Sequence of chain 1.C:
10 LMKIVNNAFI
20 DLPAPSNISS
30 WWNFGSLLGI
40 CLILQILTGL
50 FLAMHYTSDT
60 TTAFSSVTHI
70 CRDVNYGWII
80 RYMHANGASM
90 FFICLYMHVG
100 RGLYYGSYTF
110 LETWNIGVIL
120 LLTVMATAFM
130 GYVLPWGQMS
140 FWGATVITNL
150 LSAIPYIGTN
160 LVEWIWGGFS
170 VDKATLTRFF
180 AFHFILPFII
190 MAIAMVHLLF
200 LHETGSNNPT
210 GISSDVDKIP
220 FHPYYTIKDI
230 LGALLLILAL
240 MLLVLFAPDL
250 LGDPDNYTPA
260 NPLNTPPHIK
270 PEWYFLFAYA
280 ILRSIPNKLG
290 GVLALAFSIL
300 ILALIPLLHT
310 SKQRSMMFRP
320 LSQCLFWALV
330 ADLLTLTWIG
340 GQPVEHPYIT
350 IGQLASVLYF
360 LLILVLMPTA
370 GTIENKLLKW

Binding-site contacts:
Ligand atom O23 contacts residue ASP228 of chain 1.C at 3.3 Å (salt-bridge).
Ligand atom C20 contacts residue HEM1 of chain 1.V at 4.1 Å.
Ligand atom C14 contacts residue PHE220 of chain 1.C at 4.1 Å (hydrophobic).
Ligand atom C11 contacts residue PHE18 of chain 1.C at 3.5 Å (hydrophobic).
Ligand atom C4 contacts residue GLY38 of chain 1.C at 3.7 Å.
Ligand atom C16 contacts residue HEM1 of chain 1.V at 4.0 Å.
Ligand atom C8 contacts residue GLY38 of chain 1.C at 4.1 Å.
Ligand atom C9 contacts residue ILE42 of chain 1.C at 3.8 Å (hydrophobic).
Ligand atom CL contacts residue HEM1 of chain 1.V at 4.2 Å.
Ligand atom F2 contacts residue MET194 of chain 1.C at 3.2 Å.
Ligand atom C13 contacts residue PHE220 of chain 1.C at 3.4 Å (hydrophobic).
Ligand atom C13 contacts residue PHE18 of chain 1.C at 3.9 Å (hydrophobic).
Ligand atom O23 contacts residue PHE220 of chain 1.C at 3.7 Å.
Ligand atom C17 contacts residue PHE220 of chain 1.C at 3.8 Å (hydrophobic).
Ligand atom C20 contacts residue PHE220 of chain 1.C at 4.1 Å (hydrophobic).
Ligand atom CL contacts residue SER35 of chain 1.C at 4.0 Å.
Ligand atom C18 contacts residue SER35 of chain 1.C at 3.5 Å.
Ligand atom F1 contacts residue MET190 of chain 1.C at 3.7 Å.
Ligand atom O29 contacts residue GLY38 of chain 1.C at 3.7 Å.
Ligand atom CL contacts residue PHE220 of chain 1.C at 4.1 Å.
Ligand atom C27 contacts residue SER205 of chain 1.C at 4.2 Å.
Ligand atom C19 contacts residue HEM1 of chain 1.V at 4.0 Å.
Ligand atom C15 contacts residue HEM1 of chain 1.V at 3.3 Å.
Ligand atom C19 contacts residue PHE220 of chain 1.C at 3.6 Å (hydrophobic).
Ligand atom F2 contacts residue MET190 of chain 1.C at 4.0 Å.
Ligand atom O25 contacts residue LEU200 of chain 1.C at 4.0 Å.
Ligand atom O25 contacts residue LEU21 of chain 1.C at 3.4 Å.
Ligand atom F1 contacts residue LEU41 of chain 1.C at 4.1 Å.
Ligand atom C18 contacts residue PHE220 of chain 1.C at 3.6 Å (hydrophobic).
Ligand atom O23 contacts residue SER35 of chain 1.C at 2.4 Å (h-bond).
Ligand atom C14 contacts residue HEM1 of chain 1.V at 4.1 Å.
Ligand atom O10 contacts residue PHE18 of chain 1.C at 3.1 Å.
Ligand atom C16 contacts residue PHE18 of chain 1.C at 3.9 Å (hydrophobic).
Ligand atom C24 contacts residue PHE18 of chain 1.C at 4.1 Å (hydrophobic).
Ligand atom C19 contacts residue SER35 of chain 1.C at 4.2 Å.
Ligand atom F2 contacts residue ALA193 of chain 1.C at 4.2 Å.
Ligand atom C16 contacts residue LEU197 of chain 1.C at 3.7 Å (hydrophobic).
Ligand atom C9 contacts residue GLY38 of chain 1.C at 3.3 Å.
Ligand atom C15 contacts residue LEU197 of chain 1.C at 4.0 Å (hydrophobic).
Ligand atom C12 contacts residue PHE18 of chain 1.C at 3.6 Å (hydrophobic).

A small-molecule ligand and the protein it binds are described below.
Small molecule (SMILES): Cc1nc(CO)c(-c2ccc(Oc3cccc(OC(F)(F)F)c3)cc2)c(O)c1Cl